A protein and the small-molecule ligand that binds it are described below.
Small molecule (SMILES): N#Cc1c(N2CCCC2)n[nH]c1N

Binding-site contacts:
Ligand atom C6 contacts residue LEU176 of chain 1.A at 3.3 Å (hydrophobic).
Ligand atom N3 contacts residue GLU124 of chain 1.A at 3.9 Å.
Ligand atom C5 contacts residue VAL60 of chain 1.A at 4.2 Å (hydrophobic).
Ligand atom C7 contacts residue LEU176 of chain 1.A at 3.9 Å (hydrophobic).
Ligand atom N3 contacts residue LEU176 of chain 1.A at 3.6 Å.
Ligand atom C2 contacts residue LEU52 of chain 1.A at 3.5 Å (hydrophobic).
Ligand atom N2 contacts residue VAL60 of chain 1.A at 3.8 Å.
Ligand atom N2 contacts residue LEU176 of chain 1.A at 4.1 Å.
Ligand atom C7 contacts residue THR186 of chain 1.A at 3.8 Å.
Ligand atom C6 contacts residue ALA73 of chain 1.A at 3.4 Å (hydrophobic).
Ligand atom N3 contacts residue TYR125 of chain 1.A at 3.5 Å.
Ligand atom C3 contacts residue LEU52 of chain 1.A at 3.5 Å (hydrophobic).
Ligand atom N contacts residue THR186 of chain 1.A at 3.6 Å.
Ligand atom C1 contacts residue PHE330 of chain 1.A at 3.6 Å (hydrophobic).
Ligand atom C7 contacts residue ALA73 of chain 1.A at 3.8 Å (hydrophobic).
Ligand atom C2 contacts residue GLU130 of chain 1.A at 3.7 Å.
Ligand atom C contacts residue VAL60 of chain 1.A at 3.8 Å (hydrophobic).
Ligand atom C1 contacts residue LEU176 of chain 1.A at 4.2 Å (hydrophobic).
Ligand atom N4 contacts residue MET123 of chain 1.A at 3.5 Å.
Ligand atom N4 contacts residue GLU124 of chain 1.A at 3.1 Å (salt-bridge).
Ligand atom N1 contacts residue THR186 of chain 1.A at 3.9 Å.
Ligand atom N3 contacts residue ALA73 of chain 1.A at 3.6 Å.
Ligand atom C5 contacts residue ALA73 of chain 1.A at 3.6 Å (hydrophobic).
Ligand atom N4 contacts residue THR186 of chain 1.A at 4.0 Å.
Ligand atom C5 contacts residue LEU176 of chain 1.A at 3.4 Å (hydrophobic).
Ligand atom C7 contacts residue MET123 of chain 1.A at 4.1 Å (hydrophobic).
Ligand atom C contacts residue LEU176 of chain 1.A at 3.7 Å (hydrophobic).
Ligand atom N4 contacts residue VAL107 of chain 1.A at 3.4 Å.
Ligand atom N3 contacts residue VAL126 of chain 1.A at 3.0 Å (h-bond).
Ligand atom C6 contacts residue VAL126 of chain 1.A at 4.0 Å (hydrophobic).
Ligand atom C3 contacts residue GLU130 of chain 1.A at 3.7 Å.
Ligand atom C3 contacts residue GLY53 of chain 1.A at 3.7 Å.
Ligand atom C4 contacts residue VAL60 of chain 1.A at 3.9 Å (hydrophobic).
Ligand atom N1 contacts residue VAL60 of chain 1.A at 4.1 Å.
Ligand atom N4 contacts residue ALA73 of chain 1.A at 3.8 Å.
Ligand atom C2 contacts residue PHE330 of chain 1.A at 3.3 Å (hydrophobic).
Ligand atom C6 contacts residue GLU124 of chain 1.A at 4.1 Å.
Ligand atom C7 contacts residue GLU124 of chain 1.A at 4.2 Å.
Ligand atom N contacts residue MET123 of chain 1.A at 3.6 Å.
Ligand atom C1 contacts residue LEU52 of chain 1.A at 3.9 Å (hydrophobic).

Sequence of chain 1.A:
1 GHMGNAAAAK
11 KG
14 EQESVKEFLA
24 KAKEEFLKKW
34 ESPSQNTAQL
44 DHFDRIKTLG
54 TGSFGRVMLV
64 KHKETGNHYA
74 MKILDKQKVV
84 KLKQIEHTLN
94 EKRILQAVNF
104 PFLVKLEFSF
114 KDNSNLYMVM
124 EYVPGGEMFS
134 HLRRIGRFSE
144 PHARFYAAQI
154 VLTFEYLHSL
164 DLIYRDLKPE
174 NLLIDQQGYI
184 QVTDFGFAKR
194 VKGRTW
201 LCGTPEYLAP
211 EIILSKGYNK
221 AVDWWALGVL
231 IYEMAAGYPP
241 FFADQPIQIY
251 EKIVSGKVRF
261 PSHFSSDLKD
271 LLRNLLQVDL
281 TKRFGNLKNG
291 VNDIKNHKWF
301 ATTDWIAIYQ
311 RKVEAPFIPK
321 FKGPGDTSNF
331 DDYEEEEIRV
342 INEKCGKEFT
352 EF